A protein and the small-molecule ligand that binds it are described below.
Small molecule (SMILES): CC(=O)N[C@@H]1[C@@H](O)[C@H](O)[C@@H](CO)O[C@H]1O

Binding-site contacts:
Ligand atom C2 contacts residue GLN487 of chain 1.B at 4.5 Å.
Ligand atom C7 contacts residue GLN487 of chain 1.B at 4.0 Å.
Ligand atom O7 contacts residue ASN479 of chain 1.B at 3.6 Å.
Ligand atom C2 contacts residue ASN479 of chain 1.B at 2.5 Å.
Ligand atom C3 contacts residue ASN479 of chain 1.B at 3.8 Å.
Ligand atom C4 contacts residue ASN479 of chain 1.B at 4.3 Å.
Ligand atom O7 contacts residue GLN487 of chain 1.B at 2.8 Å (h-bond).
Ligand atom C7 contacts residue ASN479 of chain 1.B at 3.8 Å.
Ligand atom C1 contacts residue ASN479 of chain 1.B at 1.4 Å.
Ligand atom C5 contacts residue ASN479 of chain 1.B at 3.7 Å.
Ligand atom C8 contacts residue ASN479 of chain 1.B at 4.2 Å.
Ligand atom N2 contacts residue ASN479 of chain 1.B at 2.9 Å (h-bond).
Ligand atom O5 contacts residue ASN479 of chain 1.B at 2.4 Å (h-bond).

Sequence of chain 1.B:
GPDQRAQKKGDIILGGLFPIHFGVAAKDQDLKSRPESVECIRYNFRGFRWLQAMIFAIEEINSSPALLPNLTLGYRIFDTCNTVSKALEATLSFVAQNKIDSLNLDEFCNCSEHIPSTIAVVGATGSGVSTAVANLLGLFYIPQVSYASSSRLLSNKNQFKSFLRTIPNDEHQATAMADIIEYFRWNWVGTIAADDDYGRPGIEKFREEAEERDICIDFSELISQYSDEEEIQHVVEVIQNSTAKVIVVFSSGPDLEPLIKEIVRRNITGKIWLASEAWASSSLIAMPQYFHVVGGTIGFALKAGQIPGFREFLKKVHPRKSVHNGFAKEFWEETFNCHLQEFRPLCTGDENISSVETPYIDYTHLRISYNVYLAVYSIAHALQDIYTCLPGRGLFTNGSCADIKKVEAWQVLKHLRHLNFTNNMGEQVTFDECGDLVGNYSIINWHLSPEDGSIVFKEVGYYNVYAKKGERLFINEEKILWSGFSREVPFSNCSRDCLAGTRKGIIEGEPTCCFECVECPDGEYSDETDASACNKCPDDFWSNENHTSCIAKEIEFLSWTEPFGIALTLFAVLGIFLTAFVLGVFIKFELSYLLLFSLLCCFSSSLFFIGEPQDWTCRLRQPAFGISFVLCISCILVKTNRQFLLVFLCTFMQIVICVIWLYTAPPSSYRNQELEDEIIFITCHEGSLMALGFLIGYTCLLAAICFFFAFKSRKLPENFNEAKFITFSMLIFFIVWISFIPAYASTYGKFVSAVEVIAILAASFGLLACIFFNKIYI